Sequence of chain 1.A:
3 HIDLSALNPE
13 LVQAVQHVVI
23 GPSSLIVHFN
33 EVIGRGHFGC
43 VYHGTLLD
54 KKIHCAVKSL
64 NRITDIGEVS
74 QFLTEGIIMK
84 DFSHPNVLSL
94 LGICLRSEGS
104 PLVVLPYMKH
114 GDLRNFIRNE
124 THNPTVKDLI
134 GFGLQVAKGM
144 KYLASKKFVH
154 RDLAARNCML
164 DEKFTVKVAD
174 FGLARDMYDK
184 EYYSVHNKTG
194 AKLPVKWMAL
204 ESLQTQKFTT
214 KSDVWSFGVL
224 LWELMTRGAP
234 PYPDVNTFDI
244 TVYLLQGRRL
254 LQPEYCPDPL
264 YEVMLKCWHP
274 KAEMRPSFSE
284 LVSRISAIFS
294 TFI

Binding-site contacts:
Ligand atom N23 contacts residue TYR181 of chain 1.A at 3.8 Å.
Ligand atom C1 contacts residue ASP115 of chain 1.A at 3.5 Å.
Ligand atom N10 contacts residue LEU108 of chain 1.A at 3.8 Å.
Ligand atom N18 contacts residue MET111 of chain 1.A at 2.9 Å (h-bond).
Ligand atom N9 contacts residue ASP173 of chain 1.A at 2.9 Å (salt-bridge).
Ligand atom C17 contacts residue MET162 of chain 1.A at 3.8 Å (hydrophobic).
Ligand atom N18 contacts residue ALA59 of chain 1.A at 3.8 Å.
Ligand atom C11 contacts residue TYR181 of chain 1.A at 3.8 Å (hydrophobic).
Ligand atom N23 contacts residue MET162 of chain 1.A at 3.5 Å (h-bond).
Ligand atom C20 contacts residue ILE35 of chain 1.A at 3.8 Å (hydrophobic).
Ligand atom C19 contacts residue MET162 of chain 1.A at 3.8 Å (hydrophobic).
Ligand atom C3 contacts residue GLY36 of chain 1.A at 3.5 Å.
Ligand atom C15 contacts residue ALA59 of chain 1.A at 3.8 Å (hydrophobic).
Ligand atom N10 contacts residue ALA177 of chain 1.A at 3.5 Å.
Ligand atom C17 contacts residue ALA59 of chain 1.A at 3.4 Å (hydrophobic).
Ligand atom C14 contacts residue MET162 of chain 1.A at 3.8 Å (hydrophobic).
Ligand atom C20 contacts residue MET162 of chain 1.A at 3.7 Å (hydrophobic).
Ligand atom N10 contacts residue TYR181 of chain 1.A at 3.8 Å.
Ligand atom C7 contacts residue ASP173 of chain 1.A at 3.8 Å.
Ligand atom N16 contacts residue PRO109 of chain 1.A at 2.9 Å (h-bond).
Ligand atom C6 contacts residue TYR181 of chain 1.A at 3.9 Å (hydrophobic).
Ligand atom C13 contacts residue LEU108 of chain 1.A at 3.5 Å (hydrophobic).
Ligand atom C19 contacts residue MET111 of chain 1.A at 3.8 Å (hydrophobic).
Ligand atom C22 contacts residue ALA59 of chain 1.A at 3.8 Å (hydrophobic).
Ligand atom C15 contacts residue LEU108 of chain 1.A at 3.5 Å (hydrophobic).
Ligand atom C21 contacts residue MET162 of chain 1.A at 3.7 Å (hydrophobic).
Ligand atom C8 contacts residue TYR181 of chain 1.A at 3.7 Å (hydrophobic).
Ligand atom C8 contacts residue MET162 of chain 1.A at 3.8 Å (hydrophobic).
Ligand atom N9 contacts residue ALA172 of chain 1.A at 3.3 Å.
Ligand atom N18 contacts residue TYR110 of chain 1.A at 3.8 Å.
Ligand atom N16 contacts residue MET111 of chain 1.A at 3.8 Å.
Ligand atom C8 contacts residue ASP173 of chain 1.A at 3.7 Å.
Ligand atom C13 contacts residue TYR181 of chain 1.A at 3.6 Å (hydrophobic).
Ligand atom C22 contacts residue MET162 of chain 1.A at 3.7 Å (hydrophobic).
Ligand atom N24 contacts residue MET162 of chain 1.A at 3.6 Å (h-bond).
Ligand atom C15 contacts residue PRO109 of chain 1.A at 3.9 Å (hydrophobic).
Ligand atom C8 contacts residue ALA172 of chain 1.A at 3.8 Å (hydrophobic).
Ligand atom N16 contacts residue ALA59 of chain 1.A at 3.5 Å.
Ligand atom C3 contacts residue ILE35 of chain 1.A at 3.6 Å (hydrophobic).
Ligand atom C6 contacts residue ARG159 of chain 1.A at 3.3 Å.

This protein binds this small molecule.
Small molecule (SMILES): CC(C)Nc1ccc2nnc([C@@H](C)c3c[nH]c4ncccc34)n2n1